A small-molecule ligand and the protein it binds are described below.
Small molecule (SMILES): O=C(O)c1ccnc(-n2ncc([C@H](OCCN3CCCCC3)c3ccccc3)c2-c2ccccc2)c1

Binding-site contacts:
Ligand atom C35 contacts residue MN1 of chain 2.C at 3.3 Å.
Ligand atom C05 contacts residue PHE222 of chain 2.A at 3.3 Å (hydrophobic).
Ligand atom N36 contacts residue GLU227 of chain 2.A at 3.5 Å (salt-bridge).
Ligand atom C13 contacts residue ASP154 of chain 2.A at 3.1 Å.
Ligand atom C21 contacts residue ASP154 of chain 2.A at 3.0 Å.
Ligand atom O03 contacts residue PHE222 of chain 2.A at 3.4 Å.
Ligand atom C32 contacts residue GLN277 of chain 2.A at 3.6 Å.
Ligand atom C15 contacts residue PHE222 of chain 2.A at 3.4 Å (hydrophobic).
Ligand atom O03 contacts residue TYR151 of chain 2.A at 2.5 Å (h-bond).
Ligand atom C35 contacts residue HIS225 of chain 2.A at 3.6 Å.
Ligand atom C08 contacts residue MN1 of chain 2.C at 3.1 Å.
Ligand atom C06 contacts residue HIS313 of chain 2.A at 3.6 Å.
Ligand atom C06 contacts residue MN1 of chain 2.C at 3.2 Å.
Ligand atom C04 contacts residue PHE222 of chain 2.A at 3.6 Å (hydrophobic).
Ligand atom N36 contacts residue HIS225 of chain 2.A at 3.2 Å (h-bond).
Ligand atom N07 contacts residue HIS313 of chain 2.A at 3.5 Å (h-bond).
Ligand atom N36 contacts residue MN1 of chain 2.C at 2.4 Å.
Ligand atom C21 contacts residue TYR214 of chain 2.A at 3.6 Å (hydrophobic).
Ligand atom C02 contacts residue PHE222 of chain 2.A at 3.4 Å (hydrophobic).
Ligand atom C06 contacts residue TRP245 of chain 2.A at 3.5 Å (hydrophobic).
Ligand atom C12 contacts residue TYR214 of chain 2.A at 3.4 Å (hydrophobic).
Ligand atom C16 contacts residue PHE222 of chain 2.A at 3.6 Å (hydrophobic).
Ligand atom C12 contacts residue ASP154 of chain 2.A at 3.4 Å.
Ligand atom N23 contacts residue ASP154 of chain 2.A at 3.2 Å (salt-bridge).
Ligand atom O01 contacts residue TYR151 of chain 2.A at 3.1 Å (h-bond).
Ligand atom N07 contacts residue MN1 of chain 2.C at 2.3 Å.
Ligand atom N09 contacts residue MN1 of chain 2.C at 3.0 Å.
Ligand atom O01 contacts residue LYS243 of chain 2.A at 2.7 Å (salt-bridge).
Ligand atom N07 contacts residue HIS225 of chain 2.A at 3.3 Å (h-bond).
Ligand atom O20 contacts residue ASP154 of chain 2.A at 3.5 Å (salt-bridge).
Ligand atom N09 contacts residue HIS225 of chain 2.A at 3.3 Å (h-bond).
Ligand atom C08 contacts residue HIS225 of chain 2.A at 3.6 Å.
Ligand atom C35 contacts residue GLU227 of chain 2.A at 3.3 Å.
Ligand atom C06 contacts residue PHE222 of chain 2.A at 3.5 Å (hydrophobic).
Ligand atom C05 contacts residue TRP245 of chain 2.A at 3.6 Å (hydrophobic).
Ligand atom C28 contacts residue ASP154 of chain 2.A at 3.4 Å.
Ligand atom C22 contacts residue ASP154 of chain 2.A at 3.3 Å.
Ligand atom C02 contacts residue TYR151 of chain 2.A at 3.2 Å (hydrophobic).
Ligand atom O03 contacts residue TYR214 of chain 2.A at 3.4 Å.
Ligand atom N36 contacts residue DMS1 of chain 2.F at 3.5 Å.

Sequence of chain 2.A:
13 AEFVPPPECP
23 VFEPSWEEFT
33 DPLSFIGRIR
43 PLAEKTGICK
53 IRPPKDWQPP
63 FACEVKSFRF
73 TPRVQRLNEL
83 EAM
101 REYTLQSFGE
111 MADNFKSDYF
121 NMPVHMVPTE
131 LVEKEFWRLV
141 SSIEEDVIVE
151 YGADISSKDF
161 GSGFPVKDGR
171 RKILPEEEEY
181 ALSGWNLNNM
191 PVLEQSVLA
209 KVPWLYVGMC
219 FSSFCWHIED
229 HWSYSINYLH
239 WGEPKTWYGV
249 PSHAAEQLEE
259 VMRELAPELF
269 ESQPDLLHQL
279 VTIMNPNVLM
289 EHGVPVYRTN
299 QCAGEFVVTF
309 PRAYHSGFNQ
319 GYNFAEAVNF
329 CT